Binding-site contacts:
Ligand atom O2 contacts residue PRO9 of chain 1.A at 4.5 Å.
Ligand atom C4 contacts residue PRO152 of chain 1.A at 4.4 Å (hydrophobic).
Ligand atom C6 contacts residue PRO152 of chain 1.A at 4.1 Å (hydrophobic).
Ligand atom C7 contacts residue ILE113 of chain 1.A at 2.5 Å (hydrophobic).
Ligand atom C3 contacts residue PRO152 of chain 1.A at 4.4 Å (hydrophobic).
Ligand atom C5 contacts residue PRO152 of chain 1.A at 4.5 Å (hydrophobic).
Ligand atom C7 contacts residue PRO177 of chain 1.A at 4.2 Å (hydrophobic).
Ligand atom O3 contacts residue ILE179 of chain 1.A at 3.4 Å.
Ligand atom S contacts residue SER8 of chain 1.A at 3.5 Å (h-bond).
Ligand atom O1 contacts residue SER8 of chain 1.A at 3.5 Å (h-bond).
Ligand atom C6 contacts residue ALA57 of chain 1.A at 4.2 Å (hydrophobic).
Ligand atom C5 contacts residue PRO177 of chain 1.A at 4.3 Å (hydrophobic).
Ligand atom C1 contacts residue PRO152 of chain 1.A at 4.1 Å (hydrophobic).
Ligand atom O1 contacts residue PRO152 of chain 1.A at 3.9 Å.
Ligand atom C3 contacts residue PHE135 of chain 1.A at 3.8 Å (hydrophobic).
Ligand atom O2 contacts residue MET38 of chain 1.A at 4.3 Å.
Ligand atom S contacts residue PRO152 of chain 1.A at 4.5 Å.
Ligand atom O2 contacts residue THR56 of chain 1.A at 4.4 Å.
Ligand atom O2 contacts residue SER8 of chain 1.A at 3.0 Å.
Ligand atom C2 contacts residue PHE135 of chain 1.A at 4.1 Å (hydrophobic).
Ligand atom C3 contacts residue ILE113 of chain 1.A at 4.5 Å (hydrophobic).
Ligand atom O3 contacts residue ALA10 of chain 1.A at 3.2 Å.
Ligand atom C5 contacts residue VAL77 of chain 1.A at 4.1 Å (hydrophobic).
Ligand atom C2 contacts residue MET38 of chain 1.A at 4.2 Å (hydrophobic).
Ligand atom C5 contacts residue SER75 of chain 1.A at 3.9 Å.
Ligand atom O1 contacts residue PRO9 of chain 1.A at 3.3 Å (h-bond).
Ligand atom C7 contacts residue VAL77 of chain 1.A at 3.8 Å (hydrophobic).
Ligand atom O2 contacts residue ALA57 of chain 1.A at 3.5 Å (h-bond).
Ligand atom O2 contacts residue ILE179 of chain 1.A at 4.2 Å.
Ligand atom C2 contacts residue PRO152 of chain 1.A at 4.4 Å (hydrophobic).
Ligand atom O3 contacts residue SER8 of chain 1.A at 3.5 Å (h-bond).
Ligand atom C3 contacts residue SER105 of chain 1.A at 3.8 Å.
Ligand atom C4 contacts residue ILE113 of chain 1.A at 3.9 Å (hydrophobic).
Ligand atom S contacts residue ILE179 of chain 1.A at 4.2 Å.
Ligand atom O1 contacts residue ALA10 of chain 1.A at 2.9 Å (h-bond).
Ligand atom S contacts residue ALA10 of chain 1.A at 4.2 Å.
Ligand atom C4 contacts residue VAL77 of chain 1.A at 4.5 Å (hydrophobic).
Ligand atom C6 contacts residue SER75 of chain 1.A at 3.9 Å.
Ligand atom C1 contacts residue ALA57 of chain 1.A at 4.2 Å (hydrophobic).
Ligand atom C6 contacts residue ILE179 of chain 1.A at 4.2 Å (hydrophobic).

Sequence of chain 1.A:
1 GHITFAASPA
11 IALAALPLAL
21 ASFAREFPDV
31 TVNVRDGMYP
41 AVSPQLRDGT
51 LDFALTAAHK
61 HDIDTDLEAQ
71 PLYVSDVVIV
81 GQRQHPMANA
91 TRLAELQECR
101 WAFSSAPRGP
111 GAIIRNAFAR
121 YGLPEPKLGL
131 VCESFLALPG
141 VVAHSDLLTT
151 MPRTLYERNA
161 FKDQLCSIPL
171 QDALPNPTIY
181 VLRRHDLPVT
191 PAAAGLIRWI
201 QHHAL

A protein and the small-molecule ligand that binds it are described below.
Small molecule (SMILES): Cc1ccc(S(=O)(=O)O)cc1